Sequence of chain 1.C:
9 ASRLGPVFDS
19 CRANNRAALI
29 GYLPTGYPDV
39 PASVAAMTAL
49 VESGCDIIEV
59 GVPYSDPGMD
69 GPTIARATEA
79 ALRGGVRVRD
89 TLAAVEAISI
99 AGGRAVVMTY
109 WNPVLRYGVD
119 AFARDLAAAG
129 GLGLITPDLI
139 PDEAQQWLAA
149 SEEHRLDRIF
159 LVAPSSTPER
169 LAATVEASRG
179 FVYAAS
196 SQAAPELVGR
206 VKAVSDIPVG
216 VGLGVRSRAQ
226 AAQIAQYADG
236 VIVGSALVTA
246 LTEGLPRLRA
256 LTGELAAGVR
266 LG

A small-molecule ligand and the protein it binds are described below.
Small molecule (SMILES): Cc1cc(F)c(-c2ccc([C@H]3[C@H](C#N)N[C@H]3CF)cc2)c(F)c1

Sequence of chain 1.D:
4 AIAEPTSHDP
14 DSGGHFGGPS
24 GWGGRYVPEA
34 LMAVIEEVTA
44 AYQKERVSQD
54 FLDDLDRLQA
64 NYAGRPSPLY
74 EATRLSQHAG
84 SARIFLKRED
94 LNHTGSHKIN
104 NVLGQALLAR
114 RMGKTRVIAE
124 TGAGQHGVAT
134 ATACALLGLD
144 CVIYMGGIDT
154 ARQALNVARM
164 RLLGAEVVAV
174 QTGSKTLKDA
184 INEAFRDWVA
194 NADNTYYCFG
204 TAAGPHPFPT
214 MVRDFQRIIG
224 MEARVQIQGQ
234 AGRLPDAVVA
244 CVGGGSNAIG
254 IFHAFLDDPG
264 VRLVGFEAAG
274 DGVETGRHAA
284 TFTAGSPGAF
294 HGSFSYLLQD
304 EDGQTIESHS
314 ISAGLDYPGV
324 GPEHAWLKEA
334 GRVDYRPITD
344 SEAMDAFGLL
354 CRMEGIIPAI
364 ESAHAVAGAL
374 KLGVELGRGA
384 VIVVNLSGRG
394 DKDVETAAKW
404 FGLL

Binding-site contacts:
Ligand atom C11 contacts residue GLY207 of chain 1.D at 3.8 Å.
Ligand atom F1 contacts residue ILE184 of chain 1.D at 3.2 Å.
Ligand atom C8 contacts residue PRO208 of chain 1.D at 3.7 Å (hydrophobic).
Ligand atom C13 contacts residue PHE188 of chain 1.D at 4.0 Å (hydrophobic).
Ligand atom F3 contacts residue PHE293 of chain 1.D at 3.8 Å.
Ligand atom C6 contacts residue HIS294 of chain 1.D at 3.9 Å.
Ligand atom C5 contacts residue PHE188 of chain 1.D at 3.4 Å (hydrophobic).
Ligand atom C17 contacts residue ASP136 of chain 1.C at 3.8 Å.
Ligand atom C9 contacts residue PRO208 of chain 1.D at 3.4 Å (hydrophobic).
Ligand atom C4 contacts residue HIS294 of chain 1.D at 3.8 Å.
Ligand atom F2 contacts residue VAL30 of chain 1.D at 3.9 Å.
Ligand atom F1 contacts residue HIS294 of chain 1.D at 3.2 Å.
Ligand atom C4 contacts residue GLY295 of chain 1.D at 3.7 Å.
Ligand atom C1 contacts residue PHE188 of chain 1.D at 3.3 Å (hydrophobic).
Ligand atom C4 contacts residue PHE188 of chain 1.D at 3.5 Å (hydrophobic).
Ligand atom C6 contacts residue PHE188 of chain 1.D at 3.4 Å (hydrophobic).
Ligand atom C16 contacts residue ASP64 of chain 1.C at 3.9 Å.
Ligand atom C3 contacts residue PHE188 of chain 1.D at 3.4 Å (hydrophobic).
Ligand atom N2 contacts residue MET67 of chain 1.C at 3.5 Å.
Ligand atom N2 contacts residue PHE188 of chain 1.D at 3.7 Å.
Ligand atom C12 contacts residue HIS294 of chain 1.D at 3.7 Å.
Ligand atom C1 contacts residue HIS294 of chain 1.D at 3.8 Å.
Ligand atom C17 contacts residue TYR108 of chain 1.C at 3.7 Å (hydrophobic).
Ligand atom C35 contacts residue PHE202 of chain 1.D at 3.5 Å (hydrophobic).
Ligand atom C17 contacts residue PHE188 of chain 1.D at 3.9 Å (hydrophobic).
Ligand atom F3 contacts residue HIS294 of chain 1.D at 2.9 Å.
Ligand atom F2 contacts residue PHE188 of chain 1.D at 3.2 Å.
Ligand atom C16 contacts residue HIS294 of chain 1.D at 3.4 Å.
Ligand atom C10 contacts residue TYR200 of chain 1.D at 3.9 Å (hydrophobic).
Ligand atom C10 contacts residue PRO208 of chain 1.D at 3.4 Å (hydrophobic).
Ligand atom C11 contacts residue PHE202 of chain 1.D at 3.7 Å (hydrophobic).
Ligand atom C35 contacts residue PHE211 of chain 1.D at 3.5 Å (hydrophobic).
Ligand atom C2 contacts residue PHE188 of chain 1.D at 3.6 Å (hydrophobic).
Ligand atom C16 contacts residue ASN185 of chain 1.D at 3.7 Å.
Ligand atom N1 contacts residue ASP64 of chain 1.C at 3.4 Å (salt-bridge).
Ligand atom N2 contacts residue TYR108 of chain 1.C at 3.5 Å.
Ligand atom C14 contacts residue ASP64 of chain 1.C at 3.2 Å.
Ligand atom F2 contacts residue LEU34 of chain 1.D at 3.4 Å.
Ligand atom N2 contacts residue ASP136 of chain 1.C at 3.6 Å.
Ligand atom C11 contacts residue PRO208 of chain 1.D at 3.8 Å (hydrophobic).